Sequence of chain 1.F:
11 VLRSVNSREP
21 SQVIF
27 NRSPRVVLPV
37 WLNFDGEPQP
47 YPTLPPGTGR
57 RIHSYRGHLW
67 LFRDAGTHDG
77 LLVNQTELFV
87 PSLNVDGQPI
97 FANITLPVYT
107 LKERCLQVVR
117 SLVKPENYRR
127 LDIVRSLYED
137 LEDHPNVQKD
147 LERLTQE

Binding-site contacts:
Ligand atom C3 contacts residue TYR47 of chain 1.F at 3.6 Å (hydrophobic).
Ligand atom C3 contacts residue HIS59 of chain 1.F at 3.4 Å.
Ligand atom C21 contacts residue ILE58 of chain 1.F at 3.6 Å (hydrophobic).
Ligand atom O2 contacts residue HIS64 of chain 1.F at 2.5 Å (h-bond).
Ligand atom N4 contacts residue ARG56 of chain 1.F at 3.1 Å (salt-bridge).
Ligand atom C4 contacts residue HIS59 of chain 1.F at 3.6 Å.
Ligand atom O4 contacts residue TYR47 of chain 1.F at 2.4 Å (h-bond).
Ligand atom O2 contacts residue SER60 of chain 1.F at 3.1 Å (h-bond).
Ligand atom C19 contacts residue TYR47 of chain 1.F at 3.8 Å (hydrophobic).
Ligand atom C5 contacts residue TRP37 of chain 1.F at 3.7 Å (hydrophobic).
Ligand atom C12 contacts residue TYR61 of chain 1.F at 3.5 Å (hydrophobic).
Ligand atom N3 contacts residue HIS59 of chain 1.F at 2.8 Å (h-bond).
Ligand atom N2 contacts residue TYR61 of chain 1.F at 3.4 Å.
Ligand atom C5 contacts residue TRP66 of chain 1.F at 3.5 Å (hydrophobic).
Ligand atom C23 contacts residue PRO48 of chain 1.F at 3.7 Å (hydrophobic).
Ligand atom O3 contacts residue HIS64 of chain 1.F at 3.2 Å.
Ligand atom C6 contacts residue TYR61 of chain 1.F at 3.6 Å (hydrophobic).
Ligand atom C4 contacts residue TRP66 of chain 1.F at 3.4 Å (hydrophobic).
Ligand atom C14 contacts residue TYR61 of chain 1.F at 3.5 Å (hydrophobic).
Ligand atom C5 contacts residue HIS64 of chain 1.F at 3.6 Å.
Ligand atom C9 contacts residue TYR47 of chain 1.F at 3.3 Å (hydrophobic).
Ligand atom C9 contacts residue HIS59 of chain 1.F at 3.5 Å.
Ligand atom C22 contacts residue PRO48 of chain 1.F at 3.1 Å (hydrophobic).
Ligand atom C5 contacts residue TYR47 of chain 1.F at 3.7 Å (hydrophobic).
Ligand atom N1 contacts residue TYR47 of chain 1.F at 3.4 Å (h-bond).
Ligand atom N2 contacts residue ASN16 of chain 1.F at 3.8 Å.
Ligand atom C18 contacts residue ILE58 of chain 1.F at 3.7 Å (hydrophobic).
Ligand atom C20 contacts residue TYR47 of chain 1.F at 3.7 Å (hydrophobic).
Ligand atom O2 contacts residue TRP37 of chain 1.F at 3.7 Å.
Ligand atom O5 contacts residue HIS59 of chain 1.F at 3.7 Å.
Ligand atom C19 contacts residue ILE58 of chain 1.F at 3.4 Å (hydrophobic).
Ligand atom O1 contacts residue TYR61 of chain 1.F at 3.4 Å.
Ligand atom C13 contacts residue TYR61 of chain 1.F at 3.6 Å (hydrophobic).
Ligand atom N4 contacts residue PRO48 of chain 1.F at 3.8 Å.
Ligand atom C2 contacts residue TRP37 of chain 1.F at 3.4 Å (hydrophobic).
Ligand atom C2 contacts residue TYR47 of chain 1.F at 3.1 Å (hydrophobic).
Ligand atom O3 contacts residue PHE40 of chain 1.F at 3.7 Å.
Ligand atom O3 contacts residue TYR61 of chain 1.F at 3.4 Å.
Ligand atom C10 contacts residue TRP37 of chain 1.F at 3.7 Å (hydrophobic).
Ligand atom C4 contacts residue TYR47 of chain 1.F at 3.6 Å (hydrophobic).

The small molecule below binds the protein below.
Small molecule (SMILES): Cc1cc([C@H](C(=O)N2C[C@H](O)C[C@H]2C(=O)NOc2ccc(-c3scnc3C)cc2)C(C)C)on1